Sequence of chain 1.C:
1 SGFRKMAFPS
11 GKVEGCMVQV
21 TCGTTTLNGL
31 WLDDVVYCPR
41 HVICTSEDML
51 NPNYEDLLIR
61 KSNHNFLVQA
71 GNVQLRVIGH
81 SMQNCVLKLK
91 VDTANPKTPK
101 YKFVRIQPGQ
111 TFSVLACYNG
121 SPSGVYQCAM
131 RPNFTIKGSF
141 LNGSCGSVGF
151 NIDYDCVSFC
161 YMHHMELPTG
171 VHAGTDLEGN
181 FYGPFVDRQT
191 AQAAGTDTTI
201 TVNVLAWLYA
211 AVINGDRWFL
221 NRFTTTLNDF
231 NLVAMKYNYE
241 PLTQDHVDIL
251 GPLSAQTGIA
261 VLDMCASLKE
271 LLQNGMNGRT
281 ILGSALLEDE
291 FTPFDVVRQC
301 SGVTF

Sequence of chain 1.B:
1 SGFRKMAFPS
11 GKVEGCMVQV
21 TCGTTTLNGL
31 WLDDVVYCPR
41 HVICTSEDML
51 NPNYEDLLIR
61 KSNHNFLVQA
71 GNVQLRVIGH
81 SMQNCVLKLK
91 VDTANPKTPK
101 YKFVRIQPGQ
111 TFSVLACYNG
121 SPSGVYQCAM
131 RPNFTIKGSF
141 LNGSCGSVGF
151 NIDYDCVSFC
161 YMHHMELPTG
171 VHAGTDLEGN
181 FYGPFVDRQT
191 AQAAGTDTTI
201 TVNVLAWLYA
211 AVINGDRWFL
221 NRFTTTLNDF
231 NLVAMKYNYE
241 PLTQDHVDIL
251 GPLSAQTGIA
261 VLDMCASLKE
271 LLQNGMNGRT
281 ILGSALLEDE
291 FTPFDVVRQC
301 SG

The protein below binds the small molecule below.
Small molecule (SMILES): C#CCOCCC(=O)N[C@H](Cc1ccccc1)C(=O)N[C@@H](Cc1ccccc1)C(=O)N[C@H](CCC(=O)OCC)C[C@@H]1CCNC1=O

Binding-site contacts:
Ligand atom C29 contacts residue ARG188 of chain 1.C at 3.3 Å.
Ligand atom N11 contacts residue PHE140 of chain 1.C at 3.2 Å (h-bond).
Ligand atom C24 contacts residue ASP187 of chain 1.C at 3.3 Å.
Ligand atom C36 contacts residue THR190 of chain 1.C at 3.5 Å.
Ligand atom C29 contacts residue ASP187 of chain 1.C at 3.3 Å.
Ligand atom C13 contacts residue CYS145 of chain 1.C at 1.8 Å (hydrophobic).
Ligand atom C04 contacts residue HIS164 of chain 1.C at 3.6 Å.
Ligand atom N31 contacts residue GLU166 of chain 1.C at 2.7 Å (salt-bridge).
Ligand atom O12 contacts residue PHE140 of chain 1.C at 3.2 Å.
Ligand atom O03 contacts residue MET165 of chain 1.C at 3.6 Å.
Ligand atom C38 contacts residue ALA191 of chain 1.C at 3.5 Å (hydrophobic).
Ligand atom C25 contacts residue HIS41 of chain 1.C at 3.4 Å.
Ligand atom O12 contacts residue HIS163 of chain 1.C at 2.9 Å (h-bond).
Ligand atom C10 contacts residue GLU166 of chain 1.C at 3.5 Å.
Ligand atom C32 contacts residue GLN189 of chain 1.C at 3.2 Å.
Ligand atom C34 contacts residue GLN189 of chain 1.C at 3.5 Å.
Ligand atom C33 contacts residue ALA191 of chain 1.C at 3.5 Å (hydrophobic).
Ligand atom N06 contacts residue HIS164 of chain 1.C at 3.1 Å (h-bond).
Ligand atom C01 contacts residue GLN189 of chain 1.C at 3.4 Å.
Ligand atom O12 contacts residue HIS172 of chain 1.C at 3.5 Å.
Ligand atom O12 contacts residue GLU166 of chain 1.C at 3.5 Å (salt-bridge).
Ligand atom C35 contacts residue GLN189 of chain 1.C at 3.2 Å.
Ligand atom C08 contacts residue CYS145 of chain 1.C at 3.4 Å (hydrophobic).
Ligand atom C07 contacts residue CYS145 of chain 1.C at 2.8 Å (hydrophobic).
Ligand atom C40 contacts residue GLU166 of chain 1.C at 3.6 Å.
Ligand atom O16 contacts residue ASN142 of chain 1.C at 3.6 Å (h-bond).
Ligand atom C23 contacts residue ASN142 of chain 1.C at 3.2 Å.
Ligand atom C14 contacts residue CYS145 of chain 1.C at 2.6 Å (hydrophobic).
Ligand atom O16 contacts residue GLY143 of chain 1.C at 3.2 Å (h-bond).
Ligand atom C22 contacts residue ASN142 of chain 1.C at 3.6 Å.
Ligand atom C20 contacts residue ASN142 of chain 1.C at 3.1 Å.
Ligand atom N11 contacts residue GLU166 of chain 1.C at 3.0 Å (salt-bridge).
Ligand atom N02 contacts residue GLN189 of chain 1.C at 2.7 Å (h-bond).
Ligand atom N06 contacts residue CYS145 of chain 1.C at 2.8 Å (h-bond).
Ligand atom O03 contacts residue GLU166 of chain 1.C at 2.9 Å (salt-bridge).
Ligand atom C24 contacts residue TYR54 of chain 1.C at 3.5 Å (hydrophobic).
Ligand atom C26 contacts residue HIS41 of chain 1.C at 3.5 Å.
Ligand atom C35 contacts residue THR190 of chain 1.C at 3.5 Å.
Ligand atom C25 contacts residue MET49 of chain 1.C at 3.3 Å (hydrophobic).
Ligand atom C30 contacts residue GLN189 of chain 1.C at 3.2 Å.